A small-molecule ligand and the protein it binds are described below.
Small molecule (SMILES): CC(=O)N[C@@H]1[C@@H](O)[C@H](O)[C@@H](CO)O[C@H]1O

Sequence of chain 6.D:
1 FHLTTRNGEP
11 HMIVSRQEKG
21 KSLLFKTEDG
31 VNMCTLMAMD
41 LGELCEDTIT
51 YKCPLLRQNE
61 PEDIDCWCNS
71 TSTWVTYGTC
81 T

Binding-site contacts:
Ligand atom C7 contacts residue ASN75 of chain 6.C at 2.8 Å.
Ligand atom O6 contacts residue NAG1 of chain 6.T at 4.1 Å.
Ligand atom O6 contacts residue GLU46 of chain 6.D at 3.8 Å.
Ligand atom C4 contacts residue ASN75 of chain 6.C at 4.0 Å.
Ligand atom N2 contacts residue ASN75 of chain 6.C at 3.0 Å (h-bond).
Ligand atom O7 contacts residue MET126 of chain 6.C at 3.1 Å.
Ligand atom C2 contacts residue NAG1 of chain 6.T at 4.1 Å.
Ligand atom O5 contacts residue ASN75 of chain 6.C at 2.1 Å (h-bond).
Ligand atom C2 contacts residue ASN75 of chain 6.C at 2.6 Å.
Ligand atom O7 contacts residue ASN75 of chain 6.C at 3.2 Å (h-bond).
Ligand atom C7 contacts residue MET126 of chain 6.C at 3.8 Å (hydrophobic).
Ligand atom C4 contacts residue NAG1 of chain 6.T at 2.9 Å.
Ligand atom O5 contacts residue THR48 of chain 6.D at 4.0 Å.
Ligand atom C3 contacts residue ASN75 of chain 6.C at 3.5 Å.
Ligand atom O6 contacts residue ASN75 of chain 6.C at 3.8 Å.
Ligand atom C3 contacts residue NAG1 of chain 6.T at 3.3 Å.
Ligand atom C6 contacts residue ASN75 of chain 6.C at 3.8 Å.
Ligand atom C8 contacts residue MET126 of chain 6.C at 3.7 Å (hydrophobic).
Ligand atom C8 contacts residue ASN75 of chain 6.C at 3.0 Å.
Ligand atom C5 contacts residue ASN75 of chain 6.C at 3.2 Å.
Ligand atom O6 contacts residue CYS45 of chain 6.D at 3.4 Å (h-bond).
Ligand atom C6 contacts residue CYS45 of chain 6.D at 4.4 Å (hydrophobic).
Ligand atom C5 contacts residue NAG1 of chain 6.T at 3.7 Å.
Ligand atom O4 contacts residue NAG1 of chain 6.T at 1.6 Å.
Ligand atom C6 contacts residue NAG1 of chain 6.T at 3.4 Å.
Ligand atom O6 contacts residue THR48 of chain 6.D at 4.0 Å.
Ligand atom C8 contacts residue PHE98 of chain 6.C at 3.6 Å (hydrophobic).
Ligand atom O3 contacts residue NAG1 of chain 6.T at 2.4 Å (h-bond).
Ligand atom C6 contacts residue THR48 of chain 6.D at 4.4 Å.
Ligand atom C1 contacts residue ASN75 of chain 6.C at 1.3 Å.

Sequence of chain 6.C:
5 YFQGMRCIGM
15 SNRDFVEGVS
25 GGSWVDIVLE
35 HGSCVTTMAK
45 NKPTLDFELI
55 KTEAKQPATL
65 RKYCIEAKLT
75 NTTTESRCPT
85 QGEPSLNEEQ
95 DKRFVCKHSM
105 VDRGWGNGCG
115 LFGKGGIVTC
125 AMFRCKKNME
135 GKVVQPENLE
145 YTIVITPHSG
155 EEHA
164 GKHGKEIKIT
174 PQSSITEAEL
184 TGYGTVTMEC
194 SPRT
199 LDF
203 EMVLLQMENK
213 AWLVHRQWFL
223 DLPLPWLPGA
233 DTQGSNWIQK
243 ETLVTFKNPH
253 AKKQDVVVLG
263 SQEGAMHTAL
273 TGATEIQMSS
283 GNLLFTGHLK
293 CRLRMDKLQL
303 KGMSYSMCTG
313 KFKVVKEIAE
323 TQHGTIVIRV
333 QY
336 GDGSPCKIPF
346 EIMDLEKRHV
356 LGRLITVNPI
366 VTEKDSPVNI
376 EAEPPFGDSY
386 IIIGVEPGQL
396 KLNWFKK